Binding-site contacts:
Ligand atom C6 contacts residue ILE292 of chain 1.I at 4.0 Å (hydrophobic).
Ligand atom C5 contacts residue ILE292 of chain 1.I at 3.8 Å (hydrophobic).
Ligand atom C8 contacts residue VAL410 of chain 1.I at 3.8 Å (hydrophobic).
Ligand atom C7 contacts residue ASN271 of chain 1.I at 3.5 Å.
Ligand atom C1 contacts residue ILE292 of chain 1.I at 3.9 Å (hydrophobic).
Ligand atom C2 contacts residue ASN271 of chain 1.I at 2.5 Å.
Ligand atom O5 contacts residue ASN271 of chain 1.I at 2.3 Å (h-bond).
Ligand atom C1 contacts residue ASN271 of chain 1.I at 1.4 Å.
Ligand atom O6 contacts residue ILE292 of chain 1.I at 3.8 Å.
Ligand atom N2 contacts residue ASN271 of chain 1.I at 3.0 Å (h-bond).
Ligand atom C3 contacts residue ASN271 of chain 1.I at 3.8 Å.
Ligand atom C7 contacts residue VAL410 of chain 1.I at 4.2 Å (hydrophobic).
Ligand atom O5 contacts residue ILE292 of chain 1.I at 3.4 Å.
Ligand atom C5 contacts residue ASN271 of chain 1.I at 3.7 Å.
Ligand atom C4 contacts residue ASN271 of chain 1.I at 4.3 Å.
Ligand atom O7 contacts residue ASN271 of chain 1.I at 3.6 Å (h-bond).

Sequence of chain 1.I:
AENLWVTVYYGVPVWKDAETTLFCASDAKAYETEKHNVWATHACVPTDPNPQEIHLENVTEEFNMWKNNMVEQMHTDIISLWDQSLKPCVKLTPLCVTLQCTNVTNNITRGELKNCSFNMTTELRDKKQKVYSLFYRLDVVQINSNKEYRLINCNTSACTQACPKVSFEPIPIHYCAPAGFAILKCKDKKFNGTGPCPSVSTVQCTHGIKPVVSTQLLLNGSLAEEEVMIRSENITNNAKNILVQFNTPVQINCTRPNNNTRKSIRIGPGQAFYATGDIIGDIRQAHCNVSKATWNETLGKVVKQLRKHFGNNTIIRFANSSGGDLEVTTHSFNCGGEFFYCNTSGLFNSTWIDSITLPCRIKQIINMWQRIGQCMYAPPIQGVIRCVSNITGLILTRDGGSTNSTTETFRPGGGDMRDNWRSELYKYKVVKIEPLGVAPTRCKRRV

This protein binds this small molecule.
Small molecule (SMILES): CC(=O)N[C@@H]1[C@@H](O)[C@H](O)[C@@H](CO)O[C@H]1O